Sequence of chain 1.D:
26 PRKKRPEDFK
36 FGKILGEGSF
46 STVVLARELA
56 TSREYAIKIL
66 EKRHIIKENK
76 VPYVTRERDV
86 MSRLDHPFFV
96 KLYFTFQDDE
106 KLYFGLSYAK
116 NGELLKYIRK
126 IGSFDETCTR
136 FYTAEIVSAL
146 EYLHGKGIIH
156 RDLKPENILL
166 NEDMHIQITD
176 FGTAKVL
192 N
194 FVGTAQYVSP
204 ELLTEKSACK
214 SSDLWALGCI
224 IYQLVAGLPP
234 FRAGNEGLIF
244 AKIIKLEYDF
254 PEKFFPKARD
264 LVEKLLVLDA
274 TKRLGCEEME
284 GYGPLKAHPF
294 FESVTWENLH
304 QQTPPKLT

Binding-site contacts:
Ligand atom CB contacts residue ARG83 of chain 1.D at 3.8 Å.
Ligand atom OG contacts residue ARG27 of chain 1.D at 3.2 Å (salt-bridge).
Ligand atom CE1 contacts residue SER87 of chain 1.D at 3.9 Å.
Ligand atom CA contacts residue THR100 of chain 1.D at 3.4 Å.
Ligand atom CB contacts residue GLN102 of chain 1.D at 3.6 Å.
Ligand atom CZ contacts residue THR100 of chain 1.D at 3.8 Å.
Ligand atom CZ contacts residue SER87 of chain 1.D at 3.8 Å.
Ligand atom CD2 contacts residue LYS67 of chain 1.D at 3.8 Å.
Ligand atom CB contacts residue THR100 of chain 1.D at 3.0 Å.
Ligand atom O contacts residue GLN102 of chain 1.D at 2.7 Å (h-bond).
Ligand atom OH contacts residue SER87 of chain 1.D at 3.7 Å.
Ligand atom CE1 contacts residue VAL76 of chain 1.D at 3.6 Å (hydrophobic).
Ligand atom CZ contacts residue PHE109 of chain 1.D at 3.3 Å (hydrophobic).
Ligand atom P contacts residue GLN102 of chain 1.D at 3.8 Å.
Ligand atom CD2 contacts residue LEU107 of chain 1.D at 3.8 Å (hydrophobic).
Ligand atom OG contacts residue LYS29 of chain 1.D at 3.6 Å.
Ligand atom CD2 contacts residue THR100 of chain 1.D at 3.9 Å.
Ligand atom CE2 contacts residue THR100 of chain 1.D at 3.4 Å.
Ligand atom CD1 contacts residue ARG83 of chain 1.D at 3.8 Å.
Ligand atom O contacts residue THR100 of chain 1.D at 2.6 Å (h-bond).
Ligand atom OH contacts residue LEU97 of chain 1.D at 3.7 Å.
Ligand atom C contacts residue THR100 of chain 1.D at 3.5 Å.
Ligand atom CE1 contacts residue PHE109 of chain 1.D at 3.6 Å (hydrophobic).
Ligand atom O contacts residue TYR98 of chain 1.D at 3.6 Å.
Ligand atom CA contacts residue THR100 of chain 1.D at 3.5 Å.
Ligand atom N contacts residue THR100 of chain 1.D at 3.8 Å.
Ligand atom CD2 contacts residue PHE99 of chain 1.D at 3.8 Å (hydrophobic).
Ligand atom N contacts residue THR100 of chain 1.D at 2.9 Å (h-bond).
Ligand atom C contacts residue GLN102 of chain 1.D at 3.8 Å.
Ligand atom CE2 contacts residue LEU107 of chain 1.D at 3.7 Å (hydrophobic).
Ligand atom CB contacts residue LYS28 of chain 1.D at 3.8 Å.
Ligand atom CE2 contacts residue LYS67 of chain 1.D at 3.8 Å.
Ligand atom O3P contacts residue GLN102 of chain 1.D at 3.7 Å.
Ligand atom O1P contacts residue GLN102 of chain 1.D at 3.0 Å (h-bond).
Ligand atom O contacts residue ARG83 of chain 1.D at 3.5 Å (salt-bridge).
Ligand atom CE2 contacts residue PHE101 of chain 1.D at 3.6 Å (hydrophobic).
Ligand atom CA contacts residue PHE99 of chain 1.D at 3.5 Å (hydrophobic).
Ligand atom CE2 contacts residue LEU97 of chain 1.D at 3.7 Å (hydrophobic).
Ligand atom C contacts residue THR100 of chain 1.D at 3.7 Å.
Ligand atom O contacts residue ARG83 of chain 1.D at 3.4 Å (salt-bridge).

A small-molecule ligand and the protein it binds are described below.
Small molecule (SMILES): C[C@H](NC(=O)[C@@H]1CCCN1C(=O)[C@@H](N)Cc1ccccc1)C(=O)N[C@@H](Cc1ccccc1)C(=O)N[C@@H](COP(=O)(O)O)C(=O)N[C@@H](Cc1ccc(O)cc1)C(=O)N[C@H](C=O)CO